Sequence of chain 1.T:
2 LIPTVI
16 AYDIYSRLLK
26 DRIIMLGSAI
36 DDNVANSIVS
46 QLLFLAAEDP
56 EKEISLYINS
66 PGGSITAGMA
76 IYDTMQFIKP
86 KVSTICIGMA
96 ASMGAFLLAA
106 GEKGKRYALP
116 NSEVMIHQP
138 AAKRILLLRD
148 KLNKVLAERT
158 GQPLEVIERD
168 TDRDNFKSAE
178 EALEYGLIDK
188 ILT

This small molecule binds to this protein.
Small molecule (SMILES): C[C@@H]1C[C@H]2C(=O)OC[C@H](NC(=O)[C@H](Cc3cc(F)cc(F)c3)NC(=O)CCC3CCCCC3)C(=O)N3CCC[C@H]3C(=O)N3CCCC[C@H]3C(=O)N[C@@H](C)C(=O)N2C1

Sequence of chain 1.U:
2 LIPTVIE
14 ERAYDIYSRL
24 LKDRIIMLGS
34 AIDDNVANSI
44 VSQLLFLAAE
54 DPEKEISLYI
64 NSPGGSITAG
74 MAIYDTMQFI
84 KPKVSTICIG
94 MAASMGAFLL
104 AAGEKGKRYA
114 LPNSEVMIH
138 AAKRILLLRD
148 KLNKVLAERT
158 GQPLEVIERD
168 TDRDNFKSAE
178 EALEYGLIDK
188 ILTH

Binding-site contacts:
Ligand atom F1 contacts residue LEU48 of chain 1.T at 3.6 Å.
Ligand atom CB contacts residue ILE90 of chain 1.U at 3.8 Å (hydrophobic).
Ligand atom F1 contacts residue ILE92 of chain 1.U at 3.4 Å.
Ligand atom F1 contacts residue TYR62 of chain 1.U at 3.4 Å.
Ligand atom F2 contacts residue LEU114 of chain 1.U at 3.8 Å.
Ligand atom CB contacts residue TYR112 of chain 1.U at 3.7 Å (hydrophobic).
Ligand atom CA contacts residue PHE82 of chain 1.T at 3.7 Å (hydrophobic).
Ligand atom C contacts residue TYR62 of chain 1.U at 3.6 Å (hydrophobic).
Ligand atom CD1 contacts residue TYR62 of chain 1.U at 3.5 Å (hydrophobic).
Ligand atom C4 contacts residue ARG22 of chain 1.U at 3.6 Å.
Ligand atom CD2 contacts residue PHE82 of chain 1.T at 3.7 Å (hydrophobic).
Ligand atom F1 contacts residue VAL44 of chain 1.T at 3.8 Å.
Ligand atom C9 contacts residue TYR62 of chain 1.U at 3.6 Å (hydrophobic).
Ligand atom C4 contacts residue ASP26 of chain 1.U at 3.7 Å.
Ligand atom CE contacts residue SER60 of chain 1.U at 3.4 Å.
Ligand atom O contacts residue PHE82 of chain 1.T at 3.8 Å.
Ligand atom CG contacts residue TYR112 of chain 1.U at 3.6 Å (hydrophobic).
Ligand atom O contacts residue ILE90 of chain 1.U at 3.4 Å.
Ligand atom CD contacts residue TYR62 of chain 1.U at 3.6 Å (hydrophobic).
Ligand atom O contacts residue TYR62 of chain 1.U at 2.6 Å (h-bond).
Ligand atom C1 contacts residue ALA52 of chain 1.T at 3.6 Å (hydrophobic).
Ligand atom CE1 contacts residue LEU48 of chain 1.T at 3.4 Å (hydrophobic).
Ligand atom C8 contacts residue ILE28 of chain 1.U at 3.6 Å (hydrophobic).
Ligand atom C3 contacts residue ASP26 of chain 1.U at 3.5 Å.
Ligand atom F2 contacts residue THR79 of chain 1.T at 3.4 Å.
Ligand atom C contacts residue PHE82 of chain 1.T at 3.6 Å (hydrophobic).
Ligand atom O contacts residue LYS110 of chain 1.U at 2.8 Å (salt-bridge).
Ligand atom N contacts residue TYR62 of chain 1.U at 2.8 Å (h-bond).
Ligand atom C8 contacts residue TYR62 of chain 1.U at 3.6 Å (hydrophobic).
Ligand atom CE contacts residue ASP26 of chain 1.U at 3.2 Å.
Ligand atom CD contacts residue TYR112 of chain 1.U at 3.8 Å (hydrophobic).
Ligand atom O contacts residue PHE82 of chain 1.T at 3.8 Å.
Ligand atom CD1 contacts residue LEU48 of chain 1.T at 3.7 Å (hydrophobic).
Ligand atom CB contacts residue ILE90 of chain 1.U at 3.4 Å (hydrophobic).
Ligand atom C6 contacts residue LEU23 of chain 1.U at 3.8 Å (hydrophobic).
Ligand atom O2 contacts residue LEU48 of chain 1.T at 3.8 Å.
Ligand atom F2 contacts residue PHE82 of chain 1.T at 3.3 Å.
Ligand atom CZ contacts residue THR79 of chain 1.T at 3.8 Å.
Ligand atom C7 contacts residue LEU48 of chain 1.T at 3.7 Å (hydrophobic).
Ligand atom CE contacts residue LEU189 of chain 1.U at 3.6 Å (hydrophobic).